Sequence of chain 32.A:
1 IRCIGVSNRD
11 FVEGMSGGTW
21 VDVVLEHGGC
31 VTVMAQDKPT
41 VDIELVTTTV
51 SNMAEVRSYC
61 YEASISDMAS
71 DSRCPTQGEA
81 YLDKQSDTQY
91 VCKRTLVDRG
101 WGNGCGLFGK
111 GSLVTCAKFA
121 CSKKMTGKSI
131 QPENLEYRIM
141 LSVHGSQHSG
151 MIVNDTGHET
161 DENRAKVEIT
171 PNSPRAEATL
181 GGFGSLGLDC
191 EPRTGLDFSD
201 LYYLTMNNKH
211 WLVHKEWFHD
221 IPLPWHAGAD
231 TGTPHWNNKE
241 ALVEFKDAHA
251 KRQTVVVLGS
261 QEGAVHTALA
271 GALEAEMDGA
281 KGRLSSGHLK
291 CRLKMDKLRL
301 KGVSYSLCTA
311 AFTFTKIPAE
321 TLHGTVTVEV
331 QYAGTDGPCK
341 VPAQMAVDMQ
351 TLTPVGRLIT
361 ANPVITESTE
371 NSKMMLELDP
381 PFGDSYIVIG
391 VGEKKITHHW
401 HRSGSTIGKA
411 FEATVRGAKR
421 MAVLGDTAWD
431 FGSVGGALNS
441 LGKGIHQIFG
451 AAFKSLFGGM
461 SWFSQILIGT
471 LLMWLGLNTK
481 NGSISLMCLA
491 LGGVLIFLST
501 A

Binding-site contacts:
Ligand atom C3 contacts residue ASN154 of chain 32.A at 4.3 Å.
Ligand atom C7 contacts residue ASN154 of chain 32.A at 1.9 Å.
Ligand atom C1 contacts residue THR156 of chain 32.A at 4.1 Å.
Ligand atom O7 contacts residue VAL153 of chain 32.A at 2.8 Å (h-bond).
Ligand atom C8 contacts residue ASN154 of chain 32.A at 3.4 Å.
Ligand atom O5 contacts residue THR156 of chain 32.A at 3.9 Å.
Ligand atom O7 contacts residue ASN154 of chain 32.A at 1.3 Å (h-bond).
Ligand atom C7 contacts residue GLY150 of chain 32.A at 4.5 Å.
Ligand atom O7 contacts residue GLY150 of chain 32.A at 4.2 Å.
Ligand atom C6 contacts residue THR156 of chain 32.A at 4.2 Å.
Ligand atom C2 contacts residue ASN154 of chain 32.A at 2.9 Å.
Ligand atom O7 contacts residue THR156 of chain 32.A at 4.2 Å.
Ligand atom O5 contacts residue ASN154 of chain 32.A at 3.7 Å.
Ligand atom N2 contacts residue ASN154 of chain 32.A at 2.2 Å (h-bond).
Ligand atom C8 contacts residue GLY150 of chain 32.A at 4.3 Å.
Ligand atom C5 contacts residue THR156 of chain 32.A at 3.7 Å.
Ligand atom C7 contacts residue VAL153 of chain 32.A at 4.0 Å (hydrophobic).
Ligand atom C1 contacts residue ASN154 of chain 32.A at 2.6 Å.

The protein below binds the small molecule below.
Small molecule (SMILES): CC(=O)N[C@H]1[C@H](O[C@H]2[C@H](O)[C@@H](NC(C)=O)CO[C@@H]2CO)O[C@H](CO)[C@@H](O)[C@@H]1O